Binding-site contacts:
Ligand atom O5 contacts residue ASN709 of chain 1.A at 2.4 Å (h-bond).
Ligand atom C3 contacts residue ASN709 of chain 1.A at 3.8 Å.
Ligand atom O5 contacts residue ASP796 of chain 1.B at 4.0 Å.
Ligand atom C8 contacts residue GLY1131 of chain 1.A at 3.7 Å.
Ligand atom C2 contacts residue ASN709 of chain 1.A at 2.4 Å.
Ligand atom C1 contacts residue ASN709 of chain 1.A at 1.4 Å.
Ligand atom C4 contacts residue ASN709 of chain 1.A at 4.2 Å.
Ligand atom C7 contacts residue ASN709 of chain 1.A at 4.0 Å.
Ligand atom C5 contacts residue ASN709 of chain 1.A at 3.7 Å.
Ligand atom N2 contacts residue ASN709 of chain 1.A at 2.8 Å (h-bond).

Sequence of chain 1.B:
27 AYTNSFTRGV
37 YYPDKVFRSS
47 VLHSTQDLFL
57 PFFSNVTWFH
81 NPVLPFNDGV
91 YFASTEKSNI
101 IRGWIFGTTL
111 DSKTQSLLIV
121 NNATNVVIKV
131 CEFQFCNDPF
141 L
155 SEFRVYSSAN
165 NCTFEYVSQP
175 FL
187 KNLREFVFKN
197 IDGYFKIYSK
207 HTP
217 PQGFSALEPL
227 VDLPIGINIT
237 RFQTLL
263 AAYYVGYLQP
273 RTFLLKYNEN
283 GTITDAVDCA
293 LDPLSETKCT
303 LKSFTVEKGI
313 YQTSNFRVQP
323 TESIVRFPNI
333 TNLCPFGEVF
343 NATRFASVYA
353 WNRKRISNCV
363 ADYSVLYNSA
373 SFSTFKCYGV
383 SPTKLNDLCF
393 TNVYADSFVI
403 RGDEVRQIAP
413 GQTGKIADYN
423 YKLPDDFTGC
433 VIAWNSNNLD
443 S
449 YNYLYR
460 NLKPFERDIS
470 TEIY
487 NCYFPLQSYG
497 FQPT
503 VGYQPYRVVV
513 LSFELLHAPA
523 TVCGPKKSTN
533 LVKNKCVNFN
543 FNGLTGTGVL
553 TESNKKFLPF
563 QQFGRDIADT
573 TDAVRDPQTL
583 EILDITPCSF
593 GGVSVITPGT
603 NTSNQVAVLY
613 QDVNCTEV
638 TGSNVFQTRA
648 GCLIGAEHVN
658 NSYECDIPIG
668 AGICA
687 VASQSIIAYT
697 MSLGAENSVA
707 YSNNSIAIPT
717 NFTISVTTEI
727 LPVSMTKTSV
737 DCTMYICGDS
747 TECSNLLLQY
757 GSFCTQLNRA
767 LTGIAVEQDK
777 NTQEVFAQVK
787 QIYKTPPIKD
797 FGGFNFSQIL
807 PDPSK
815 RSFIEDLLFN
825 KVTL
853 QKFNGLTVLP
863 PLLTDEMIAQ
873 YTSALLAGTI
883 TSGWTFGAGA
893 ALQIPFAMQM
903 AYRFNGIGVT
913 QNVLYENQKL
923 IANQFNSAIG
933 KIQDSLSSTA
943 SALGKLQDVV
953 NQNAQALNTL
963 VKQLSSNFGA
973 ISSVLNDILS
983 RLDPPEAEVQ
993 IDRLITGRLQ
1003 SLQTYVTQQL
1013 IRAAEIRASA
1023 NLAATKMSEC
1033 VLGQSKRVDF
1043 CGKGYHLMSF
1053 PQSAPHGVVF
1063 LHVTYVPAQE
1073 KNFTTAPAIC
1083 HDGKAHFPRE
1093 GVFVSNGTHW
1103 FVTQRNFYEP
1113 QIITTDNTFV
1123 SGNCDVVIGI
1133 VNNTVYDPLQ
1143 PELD

This protein binds this small molecule.
Small molecule (SMILES): CC(=O)N[C@@H]1[C@@H](O)[C@H](O)[C@@H](CO)O[C@H]1O

Sequence of chain 1.A:
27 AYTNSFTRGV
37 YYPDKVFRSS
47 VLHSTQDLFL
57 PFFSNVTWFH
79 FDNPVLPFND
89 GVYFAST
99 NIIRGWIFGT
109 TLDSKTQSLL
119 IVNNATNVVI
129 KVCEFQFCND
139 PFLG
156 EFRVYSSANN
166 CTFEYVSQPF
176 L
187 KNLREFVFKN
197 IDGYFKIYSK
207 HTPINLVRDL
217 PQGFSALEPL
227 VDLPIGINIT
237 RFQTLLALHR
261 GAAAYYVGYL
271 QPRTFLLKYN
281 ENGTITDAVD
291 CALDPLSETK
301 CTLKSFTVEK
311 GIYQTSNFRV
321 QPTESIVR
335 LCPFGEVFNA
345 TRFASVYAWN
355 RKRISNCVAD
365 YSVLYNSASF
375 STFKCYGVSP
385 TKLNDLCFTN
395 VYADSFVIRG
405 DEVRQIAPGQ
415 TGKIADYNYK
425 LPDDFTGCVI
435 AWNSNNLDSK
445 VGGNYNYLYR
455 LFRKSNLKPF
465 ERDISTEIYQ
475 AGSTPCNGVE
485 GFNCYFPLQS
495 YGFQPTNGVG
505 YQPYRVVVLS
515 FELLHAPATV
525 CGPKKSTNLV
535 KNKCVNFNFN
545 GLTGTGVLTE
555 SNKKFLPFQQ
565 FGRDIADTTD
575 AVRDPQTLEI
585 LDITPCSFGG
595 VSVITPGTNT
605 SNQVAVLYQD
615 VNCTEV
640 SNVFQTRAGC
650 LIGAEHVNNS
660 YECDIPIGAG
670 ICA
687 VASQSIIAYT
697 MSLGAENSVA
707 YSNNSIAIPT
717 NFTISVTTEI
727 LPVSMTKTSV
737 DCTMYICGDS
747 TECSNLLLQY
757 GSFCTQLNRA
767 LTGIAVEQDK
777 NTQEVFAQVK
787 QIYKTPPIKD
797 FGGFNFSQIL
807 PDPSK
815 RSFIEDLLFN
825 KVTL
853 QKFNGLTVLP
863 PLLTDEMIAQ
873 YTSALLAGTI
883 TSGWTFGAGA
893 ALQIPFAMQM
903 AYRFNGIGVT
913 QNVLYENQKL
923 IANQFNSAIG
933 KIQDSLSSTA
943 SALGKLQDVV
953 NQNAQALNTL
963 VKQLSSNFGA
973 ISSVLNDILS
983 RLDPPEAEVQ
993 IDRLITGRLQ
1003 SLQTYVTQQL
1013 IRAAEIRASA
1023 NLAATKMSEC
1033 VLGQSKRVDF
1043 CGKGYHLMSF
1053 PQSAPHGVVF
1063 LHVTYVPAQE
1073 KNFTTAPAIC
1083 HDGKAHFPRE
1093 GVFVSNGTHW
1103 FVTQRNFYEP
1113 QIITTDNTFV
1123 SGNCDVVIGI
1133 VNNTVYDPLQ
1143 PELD